A protein and the small-molecule ligand that binds it are described below.
Small molecule (SMILES): O=C(O)COc1cc(F)ccc1C(=O)NCc1cccc([N+](=O)[O-])c1

Binding-site contacts:
Ligand atom F27 contacts residue TYR49 of chain 1.A at 3.7 Å.
Ligand atom C28 contacts residue TRP21 of chain 1.A at 3.2 Å (hydrophobic).
Ligand atom O9 contacts residue CYS304 of chain 1.A at 3.6 Å.
Ligand atom C32 contacts residue NAP1 of chain 1.B at 3.6 Å.
Ligand atom C5 contacts residue GLY301 of chain 1.A at 3.8 Å.
Ligand atom C32 contacts residue TRP21 of chain 1.A at 3.7 Å (hydrophobic).
Ligand atom C10 contacts residue TRP112 of chain 1.A at 3.6 Å (hydrophobic).
Ligand atom C3 contacts residue TRP112 of chain 1.A at 3.4 Å (hydrophobic).
Ligand atom C10 contacts residue THR114 of chain 1.A at 3.5 Å.
Ligand atom O8 contacts residue TYR310 of chain 1.A at 3.3 Å.
Ligand atom C26 contacts residue TRP21 of chain 1.A at 3.8 Å (hydrophobic).
Ligand atom O8 contacts residue TRP112 of chain 1.A at 3.5 Å.
Ligand atom C3 contacts residue CYS299 of chain 1.A at 3.6 Å (hydrophobic).
Ligand atom C33 contacts residue NAP1 of chain 1.B at 3.4 Å.
Ligand atom C6 contacts residue CYS304 of chain 1.A at 3.8 Å (hydrophobic).
Ligand atom C4 contacts residue TRP112 of chain 1.A at 3.3 Å (hydrophobic).
Ligand atom F27 contacts residue TRP21 of chain 1.A at 3.7 Å.
Ligand atom O36 contacts residue HIS111 of chain 1.A at 3.3 Å (h-bond).
Ligand atom O34 contacts residue HIS111 of chain 1.A at 2.7 Å (h-bond).
Ligand atom F27 contacts residue VAL48 of chain 1.A at 3.2 Å.
Ligand atom O9 contacts residue THR114 of chain 1.A at 3.4 Å.
Ligand atom O34 contacts residue TYR49 of chain 1.A at 2.8 Å (h-bond).
Ligand atom O34 contacts residue NAP1 of chain 1.B at 3.0 Å.
Ligand atom N7 contacts residue CYS304 of chain 1.A at 3.7 Å.
Ligand atom O9 contacts residue PRO311 of chain 1.A at 3.6 Å.
Ligand atom C11 contacts residue TRP112 of chain 1.A at 3.6 Å (hydrophobic).
Ligand atom C10 contacts residue CYS304 of chain 1.A at 3.8 Å (hydrophobic).
Ligand atom N1 contacts residue CYS299 of chain 1.A at 3.8 Å.
Ligand atom C12 contacts residue TRP112 of chain 1.A at 3.5 Å (hydrophobic).
Ligand atom O36 contacts residue NAP1 of chain 1.B at 3.5 Å (h-bond).
Ligand atom C33 contacts residue HIS111 of chain 1.A at 3.4 Å.
Ligand atom O31 contacts residue TRP21 of chain 1.A at 3.5 Å.
Ligand atom O20 contacts residue PHE123 of chain 1.A at 3.6 Å.
Ligand atom O8 contacts residue GLY301 of chain 1.A at 3.4 Å.
Ligand atom O36 contacts residue TRP112 of chain 1.A at 2.9 Å (h-bond).
Ligand atom N7 contacts residue TRP112 of chain 1.A at 3.4 Å.
Ligand atom O9 contacts residue TRP112 of chain 1.A at 3.8 Å.
Ligand atom C5 contacts residue TRP112 of chain 1.A at 3.4 Å (hydrophobic).
Ligand atom C6 contacts residue TRP112 of chain 1.A at 3.3 Å (hydrophobic).
Ligand atom C12 contacts residue PHE123 of chain 1.A at 3.8 Å (hydrophobic).

Sequence of chain 1.A:
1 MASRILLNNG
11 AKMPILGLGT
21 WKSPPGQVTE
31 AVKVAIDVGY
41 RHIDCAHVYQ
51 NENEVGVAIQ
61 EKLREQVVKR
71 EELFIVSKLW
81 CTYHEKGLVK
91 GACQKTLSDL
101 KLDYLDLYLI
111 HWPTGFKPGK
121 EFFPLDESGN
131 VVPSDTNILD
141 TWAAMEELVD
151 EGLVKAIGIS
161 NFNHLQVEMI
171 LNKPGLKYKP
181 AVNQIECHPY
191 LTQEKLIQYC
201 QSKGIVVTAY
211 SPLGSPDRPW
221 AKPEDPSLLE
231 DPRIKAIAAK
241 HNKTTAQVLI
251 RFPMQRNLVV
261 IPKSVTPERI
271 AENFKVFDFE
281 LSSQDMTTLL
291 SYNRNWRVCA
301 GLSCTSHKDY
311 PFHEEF